Sequence of chain 2.A:
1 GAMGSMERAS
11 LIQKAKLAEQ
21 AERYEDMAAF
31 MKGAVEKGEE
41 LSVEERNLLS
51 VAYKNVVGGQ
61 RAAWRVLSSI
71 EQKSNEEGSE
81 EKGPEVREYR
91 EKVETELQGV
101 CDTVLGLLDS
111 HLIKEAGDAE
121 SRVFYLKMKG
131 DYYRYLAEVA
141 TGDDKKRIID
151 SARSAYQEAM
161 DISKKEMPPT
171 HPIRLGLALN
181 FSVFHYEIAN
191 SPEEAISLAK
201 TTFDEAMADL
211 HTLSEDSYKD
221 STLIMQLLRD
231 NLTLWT

A small-molecule ligand and the protein it binds are described below.
Small molecule (SMILES): C=CC(C)(C)OC[C@H]1O[C@H](O[C@@H]2C3=C([C@H](C)COC(C)=O)C[C@H](O)[C@]3(C)/C=C3/[C@@H](COC)CC[C@H]3[C@@H](C)[C@H]2O)[C@H](O)[C@@H](OC(C)=O)[C@@H]1O

Sequence of chain 2.B:
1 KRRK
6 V

Binding-site contacts:
Ligand atom C47 contacts residue LEU48 of chain 2.A at 3.9 Å (hydrophobic).
Ligand atom C15 contacts residue PRO172 of chain 2.A at 4.2 Å (hydrophobic).
Ligand atom C18 contacts residue VAL6 of chain 2.B at 4.1 Å (hydrophobic).
Ligand atom C7 contacts residue SER50 of chain 2.A at 3.9 Å.
Ligand atom C20 contacts residue VAL6 of chain 2.B at 3.9 Å (hydrophobic).
Ligand atom O32 contacts residue PHE124 of chain 2.A at 4.2 Å.
Ligand atom C10 contacts residue VAL6 of chain 2.B at 3.9 Å (hydrophobic).
Ligand atom C36 contacts residue LEU223 of chain 2.A at 3.5 Å (hydrophobic).
Ligand atom C25 contacts residue PRO172 of chain 2.A at 3.5 Å (hydrophobic).
Ligand atom C31 contacts residue LEU223 of chain 2.A at 3.6 Å (hydrophobic).
Ligand atom C23 contacts residue ILE173 of chain 2.A at 3.8 Å (hydrophobic).
Ligand atom C47 contacts residue VAL51 of chain 2.A at 4.1 Å (hydrophobic).
Ligand atom C14 contacts residue ASN47 of chain 2.A at 3.6 Å.
Ligand atom O22 contacts residue ASN47 of chain 2.A at 3.5 Å (h-bond).
Ligand atom C18 contacts residue ILE224 of chain 2.A at 3.2 Å (hydrophobic).
Ligand atom C7 contacts residue VAL51 of chain 2.A at 3.8 Å (hydrophobic).
Ligand atom C38 contacts residue LYS127 of chain 2.A at 3.6 Å.
Ligand atom C25 contacts residue GLY176 of chain 2.A at 4.1 Å.
Ligand atom C27 contacts residue PHE124 of chain 2.A at 3.6 Å (hydrophobic).
Ligand atom C45 contacts residue GLU19 of chain 2.A at 4.1 Å.
Ligand atom C26 contacts residue LYS127 of chain 2.A at 3.8 Å.
Ligand atom C25 contacts residue VAL6 of chain 2.B at 4.1 Å (hydrophobic).
Ligand atom C38 contacts residue PHE124 of chain 2.A at 3.7 Å (hydrophobic).
Ligand atom C27 contacts residue LYS127 of chain 2.A at 3.8 Å.
Ligand atom O13 contacts residue VAL51 of chain 2.A at 3.6 Å.
Ligand atom C6 contacts residue VAL51 of chain 2.A at 4.0 Å (hydrophobic).
Ligand atom C26 contacts residue ILE173 of chain 2.A at 4.2 Å (hydrophobic).
Ligand atom C38 contacts residue MET128 of chain 2.A at 3.5 Å (hydrophobic).
Ligand atom C7 contacts residue ASN47 of chain 2.A at 3.7 Å.
Ligand atom C9 contacts residue PRO172 of chain 2.A at 4.1 Å (hydrophobic).
Ligand atom O24 contacts residue LEU223 of chain 2.A at 3.3 Å.
Ligand atom O13 contacts residue VAL6 of chain 2.B at 4.1 Å.
Ligand atom O16 contacts residue PRO172 of chain 2.A at 3.8 Å.
Ligand atom C18 contacts residue LEU223 of chain 2.A at 3.8 Å (hydrophobic).
Ligand atom C20 contacts residue LYS127 of chain 2.A at 3.8 Å.
Ligand atom C27 contacts residue SER50 of chain 2.A at 4.2 Å.
Ligand atom C23 contacts residue PHE124 of chain 2.A at 3.7 Å (hydrophobic).
Ligand atom C23 contacts residue ASN47 of chain 2.A at 3.7 Å.
Ligand atom O32 contacts residue LYS127 of chain 2.A at 2.8 Å (salt-bridge).
Ligand atom O43 contacts residue ASP220 of chain 2.A at 3.8 Å.